Sequence of chain 1.A:
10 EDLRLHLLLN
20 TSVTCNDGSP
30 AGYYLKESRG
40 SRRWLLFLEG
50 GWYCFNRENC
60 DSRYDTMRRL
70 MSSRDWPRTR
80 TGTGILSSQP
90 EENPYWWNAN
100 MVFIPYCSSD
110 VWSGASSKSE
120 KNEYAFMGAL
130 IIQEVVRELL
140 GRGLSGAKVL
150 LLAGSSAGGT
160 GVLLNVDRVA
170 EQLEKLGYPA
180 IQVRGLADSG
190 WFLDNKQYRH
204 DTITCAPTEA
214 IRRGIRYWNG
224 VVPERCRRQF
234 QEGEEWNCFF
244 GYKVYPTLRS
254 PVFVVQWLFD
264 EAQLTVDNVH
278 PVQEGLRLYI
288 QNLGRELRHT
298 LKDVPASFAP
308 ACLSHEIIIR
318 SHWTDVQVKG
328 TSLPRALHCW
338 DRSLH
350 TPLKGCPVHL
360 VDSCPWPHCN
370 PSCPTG

This small molecule binds to this protein.
Small molecule (SMILES): FC(F)(F)c1cc(-n2ccnn2)ccc1Cl

Binding-site contacts:
Ligand atom F contacts residue PRO210 of chain 1.A at 3.0 Å.
Ligand atom C2 contacts residue PHE191 of chain 1.A at 3.4 Å (hydrophobic).
Ligand atom C8 contacts residue ALA156 of chain 1.A at 4.3 Å (hydrophobic).
Ligand atom C7 contacts residue ALA265 of chain 1.A at 4.2 Å (hydrophobic).
Ligand atom C7 contacts residue TRP51 of chain 1.A at 3.4 Å (hydrophobic).
Ligand atom F1 contacts residue PHE191 of chain 1.A at 3.8 Å.
Ligand atom N contacts residue PHE191 of chain 1.A at 3.9 Å.
Ligand atom N2 contacts residue ALA156 of chain 1.A at 3.3 Å (h-bond).
Ligand atom CL contacts residue PHE242 of chain 1.A at 3.9 Å.
Ligand atom F1 contacts residue PHE243 of chain 1.A at 3.7 Å.
Ligand atom F contacts residue VAL269 of chain 1.A at 3.4 Å.
Ligand atom C6 contacts residue PHE191 of chain 1.A at 3.5 Å (hydrophobic).
Ligand atom N1 contacts residue SER155 of chain 1.A at 2.9 Å (h-bond).
Ligand atom CL contacts residue PHE191 of chain 1.A at 4.1 Å.
Ligand atom C contacts residue PHE191 of chain 1.A at 3.7 Å (hydrophobic).
Ligand atom C2 contacts residue TRP51 of chain 1.A at 4.1 Å (hydrophobic).
Ligand atom C5 contacts residue TYR52 of chain 1.A at 4.2 Å (hydrophobic).
Ligand atom C5 contacts residue THR159 of chain 1.A at 4.3 Å.
Ligand atom N1 contacts residue GLY50 of chain 1.A at 4.3 Å.
Ligand atom C5 contacts residue PHE191 of chain 1.A at 4.1 Å (hydrophobic).
Ligand atom N1 contacts residue TRP51 of chain 1.A at 3.1 Å (h-bond).
Ligand atom C3 contacts residue PHE191 of chain 1.A at 3.5 Å (hydrophobic).
Ligand atom C8 contacts residue TRP51 of chain 1.A at 3.4 Å (hydrophobic).
Ligand atom F2 contacts residue VAL269 of chain 1.A at 3.9 Å.
Ligand atom N1 contacts residue ALA156 of chain 1.A at 3.2 Å (h-bond).
Ligand atom C8 contacts residue SER155 of chain 1.A at 3.0 Å.
Ligand atom F2 contacts residue PHE191 of chain 1.A at 3.0 Å.
Ligand atom C4 contacts residue TYR52 of chain 1.A at 3.9 Å (hydrophobic).
Ligand atom C1 contacts residue PHE191 of chain 1.A at 3.3 Å (hydrophobic).
Ligand atom C contacts residue PRO210 of chain 1.A at 3.7 Å (hydrophobic).
Ligand atom C7 contacts residue SER155 of chain 1.A at 3.9 Å.
Ligand atom C3 contacts residue TYR52 of chain 1.A at 4.0 Å (hydrophobic).
Ligand atom N2 contacts residue SER155 of chain 1.A at 3.8 Å.
Ligand atom C7 contacts residue PHE191 of chain 1.A at 4.0 Å (hydrophobic).
Ligand atom F1 contacts residue PRO210 of chain 1.A at 3.2 Å.
Ligand atom CL contacts residue PHE243 of chain 1.A at 3.9 Å.
Ligand atom N contacts residue TRP51 of chain 1.A at 3.8 Å.
Ligand atom F contacts residue TYR52 of chain 1.A at 4.2 Å.
Ligand atom N2 contacts residue TRP51 of chain 1.A at 3.8 Å.
Ligand atom C4 contacts residue PHE191 of chain 1.A at 3.9 Å (hydrophobic).